Sequence of chain 1.B:
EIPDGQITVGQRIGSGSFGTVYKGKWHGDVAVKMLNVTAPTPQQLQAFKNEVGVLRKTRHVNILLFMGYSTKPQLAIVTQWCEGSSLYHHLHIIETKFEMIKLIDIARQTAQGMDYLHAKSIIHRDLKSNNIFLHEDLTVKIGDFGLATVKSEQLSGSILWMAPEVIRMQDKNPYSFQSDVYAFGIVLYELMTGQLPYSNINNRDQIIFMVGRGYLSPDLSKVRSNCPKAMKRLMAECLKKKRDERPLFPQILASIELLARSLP

Binding-site contacts:
Ligand atom PG contacts residue ASP157 of chain 1.B at 3.4 Å.
Ligand atom C5' contacts residue GLY45 of chain 1.B at 3.4 Å.
Ligand atom O2B contacts residue MG1 of chain 1.F at 1.9 Å.
Ligand atom O1A contacts residue MG1 of chain 1.F at 2.4 Å.
Ligand atom O3' contacts residue GLU103 of chain 1.A at 3.4 Å (salt-bridge).
Ligand atom O3G contacts residue SER48 of chain 1.B at 2.8 Å (h-bond).
Ligand atom N6 contacts residue ALA62 of chain 1.B at 3.7 Å.
Ligand atom O2G contacts residue ASP175 of chain 1.B at 3.0 Å (salt-bridge).
Ligand atom O1A contacts residue LYS64 of chain 1.B at 3.7 Å.
Ligand atom PG contacts residue SER48 of chain 1.B at 3.4 Å.
Ligand atom O2G contacts residue ASN162 of chain 1.B at 2.8 Å (h-bond).
Ligand atom N1 contacts residue CYS113 of chain 1.B at 3.4 Å (h-bond).
Ligand atom O5' contacts residue VAL52 of chain 1.B at 3.4 Å.
Ligand atom O2G contacts residue MG1 of chain 1.F at 1.9 Å.
Ligand atom O2B contacts residue ASN162 of chain 1.B at 2.8 Å (h-bond).
Ligand atom O1A contacts residue ASP175 of chain 1.B at 3.2 Å (salt-bridge).
Ligand atom O3A contacts residue GLY47 of chain 1.B at 3.4 Å.
Ligand atom C2 contacts residue TRP112 of chain 1.B at 3.4 Å (hydrophobic).
Ligand atom O4' contacts residue ILE44 of chain 1.B at 3.4 Å.
Ligand atom O1G contacts residue GLY47 of chain 1.B at 3.6 Å.
Ligand atom O2A contacts residue GLY47 of chain 1.B at 3.2 Å (h-bond).
Ligand atom O2G contacts residue ASP157 of chain 1.B at 3.4 Å (salt-bridge).
Ligand atom O1G contacts residue SER48 of chain 1.B at 2.9 Å (h-bond).
Ligand atom PB contacts residue MG1 of chain 1.F at 3.2 Å.
Ligand atom N1 contacts residue TRP112 of chain 1.B at 3.6 Å.
Ligand atom PA contacts residue MG1 of chain 1.F at 3.7 Å.
Ligand atom C4 contacts residue PHE164 of chain 1.B at 3.5 Å (hydrophobic).
Ligand atom C3B contacts residue MG1 of chain 1.F at 3.8 Å.
Ligand atom C5 contacts residue PHE164 of chain 1.B at 3.6 Å (hydrophobic).
Ligand atom O3G contacts residue LYS159 of chain 1.B at 3.1 Å (salt-bridge).
Ligand atom O2A contacts residue LYS64 of chain 1.B at 3.6 Å.
Ligand atom O1B contacts residue ASN161 of chain 1.B at 3.4 Å (h-bond).
Ligand atom O2' contacts residue PHE164 of chain 1.B at 3.5 Å.
Ligand atom O3G contacts residue ASP157 of chain 1.B at 2.5 Å (salt-bridge).
Ligand atom PG contacts residue MG1 of chain 1.F at 3.2 Å.
Ligand atom N6 contacts residue GLN111 of chain 1.B at 2.9 Å (h-bond).
Ligand atom O4' contacts residue VAL52 of chain 1.B at 2.8 Å.
Ligand atom N3 contacts residue TRP112 of chain 1.B at 3.7 Å.
Ligand atom O2A contacts residue GLY50 of chain 1.B at 3.6 Å (h-bond).
Ligand atom C4' contacts residue VAL52 of chain 1.B at 3.7 Å (hydrophobic).

Sequence of chain 1.A:
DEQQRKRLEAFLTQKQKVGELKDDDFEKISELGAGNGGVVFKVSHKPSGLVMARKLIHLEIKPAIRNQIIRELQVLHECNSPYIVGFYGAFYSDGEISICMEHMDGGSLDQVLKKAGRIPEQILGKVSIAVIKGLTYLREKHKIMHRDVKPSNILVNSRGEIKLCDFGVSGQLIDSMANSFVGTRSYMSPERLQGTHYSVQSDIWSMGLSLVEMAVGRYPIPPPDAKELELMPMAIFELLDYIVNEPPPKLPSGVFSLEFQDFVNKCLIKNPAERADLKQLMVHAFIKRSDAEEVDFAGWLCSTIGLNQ

This small molecule binds to this protein.
Small molecule (SMILES): Nc1ncnc2c1ncn2[C@@H]1O[C@H](CO[P](=O)(O)O[P](=O)(O)CP(=O)(O)O)[C@@H](O)[C@H]1O